Binding-site contacts:
Ligand atom OAB contacts residue LEU128 of chain 1.A at 3.5 Å (h-bond).
Ligand atom C6 contacts residue LYS153 of chain 1.A at 3.6 Å.
Ligand atom O6 contacts residue VAL175 of chain 1.A at 2.8 Å (h-bond).
Ligand atom PBH contacts residue LYS65 of chain 1.A at 3.7 Å.
Ligand atom OAF contacts residue ASP125 of chain 1.A at 3.3 Å.
Ligand atom PBH contacts residue ARG187 of chain 1.A at 3.7 Å.
Ligand atom C6 contacts residue VAL175 of chain 1.A at 3.4 Å (hydrophobic).
Ligand atom O6 contacts residue PHE174 of chain 1.A at 3.4 Å.
Ligand atom OAD contacts residue LYS65 of chain 1.A at 3.1 Å (salt-bridge).
Ligand atom OAE contacts residue GLY127 of chain 1.A at 2.9 Å (h-bond).
Ligand atom OAI contacts residue ARG187 of chain 1.A at 3.0 Å (salt-bridge).
Ligand atom OAF contacts residue SER126 of chain 1.A at 3.0 Å (h-bond).
Ligand atom OAB contacts residue SER126 of chain 1.A at 3.6 Å (h-bond).
Ligand atom OAI contacts residue LYS65 of chain 1.A at 3.3 Å (salt-bridge).
Ligand atom OAB contacts residue THR129 of chain 1.A at 2.9 Å (h-bond).
Ligand atom N3 contacts residue PHE174 of chain 1.A at 3.8 Å.
Ligand atom C6 contacts residue PHE174 of chain 1.A at 3.7 Å (hydrophobic).
Ligand atom N1 contacts residue VAL175 of chain 1.A at 2.5 Å (h-bond).
Ligand atom C5 contacts residue LYS153 of chain 1.A at 3.6 Å.
Ligand atom C2 contacts residue VAL175 of chain 1.A at 3.4 Å (hydrophobic).
Ligand atom OAE contacts residue SER126 of chain 1.A at 3.3 Å (h-bond).
Ligand atom OAJ contacts residue MG1 of chain 1.F at 2.4 Å.
Ligand atom C2 contacts residue ASP181 of chain 1.A at 3.8 Å.
Ligand atom C8 contacts residue ASP125 of chain 1.A at 3.3 Å.
Ligand atom OAJ contacts residue ASP181 of chain 1.A at 3.2 Å (salt-bridge).
Ligand atom N1 contacts residue PHE174 of chain 1.A at 3.6 Å.
Ligand atom O6 contacts residue LYS153 of chain 1.A at 2.8 Å (salt-bridge).
Ligand atom N7 contacts residue ASP125 of chain 1.A at 3.8 Å.
Ligand atom C2 contacts residue LEU180 of chain 1.A at 3.7 Å (hydrophobic).
Ligand atom OAE contacts residue ASP125 of chain 1.A at 2.7 Å (salt-bridge).
Ligand atom PBF contacts residue SER126 of chain 1.A at 3.8 Å.
Ligand atom OAD contacts residue GLY66 of chain 1.A at 2.8 Å (h-bond).
Ligand atom OAE contacts residue VAL124 of chain 1.A at 3.6 Å.
Ligand atom OAH contacts residue SER91 of chain 1.A at 3.4 Å (h-bond).
Ligand atom OAJ contacts residue ARG187 of chain 1.A at 3.1 Å (salt-bridge).
Ligand atom CAO contacts residue VAL123 of chain 1.A at 3.8 Å (hydrophobic).
Ligand atom C2 contacts residue PHE174 of chain 1.A at 3.4 Å (hydrophobic).
Ligand atom PBF contacts residue GLY127 of chain 1.A at 3.7 Å.
Ligand atom OAD contacts residue LEU64 of chain 1.A at 3.7 Å.
Ligand atom N7 contacts residue LYS153 of chain 1.A at 3.1 Å (salt-bridge).

The protein below binds the small molecule below.
Small molecule (SMILES): O=c1nc[nH]c2c1ncn2CCN(CCN(CCP(=O)(O)O)CCP(=O)(O)O)CCP(=O)(O)O

Sequence of chain 1.A:
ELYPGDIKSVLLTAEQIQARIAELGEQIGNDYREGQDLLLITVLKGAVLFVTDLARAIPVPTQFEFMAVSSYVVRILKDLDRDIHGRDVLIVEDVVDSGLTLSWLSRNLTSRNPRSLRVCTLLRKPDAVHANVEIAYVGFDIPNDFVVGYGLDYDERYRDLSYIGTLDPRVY